This protein binds this small molecule.
Small molecule (SMILES): Cc1cc(CCCOc2c(C)cc(-c3noc(C(F)(F)F)n3)cc2C)on1

Sequence of chain 3.A:
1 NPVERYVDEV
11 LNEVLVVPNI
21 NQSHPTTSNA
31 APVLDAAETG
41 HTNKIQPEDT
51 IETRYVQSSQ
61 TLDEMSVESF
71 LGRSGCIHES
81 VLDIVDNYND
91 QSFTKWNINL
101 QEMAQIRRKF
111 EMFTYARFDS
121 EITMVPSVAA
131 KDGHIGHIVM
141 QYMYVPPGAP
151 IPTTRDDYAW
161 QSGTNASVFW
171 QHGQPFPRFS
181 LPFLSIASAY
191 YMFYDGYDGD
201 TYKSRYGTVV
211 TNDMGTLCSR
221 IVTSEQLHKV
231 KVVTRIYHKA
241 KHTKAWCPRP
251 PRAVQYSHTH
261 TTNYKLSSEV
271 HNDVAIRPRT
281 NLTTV

Sequence of chain 3.C:
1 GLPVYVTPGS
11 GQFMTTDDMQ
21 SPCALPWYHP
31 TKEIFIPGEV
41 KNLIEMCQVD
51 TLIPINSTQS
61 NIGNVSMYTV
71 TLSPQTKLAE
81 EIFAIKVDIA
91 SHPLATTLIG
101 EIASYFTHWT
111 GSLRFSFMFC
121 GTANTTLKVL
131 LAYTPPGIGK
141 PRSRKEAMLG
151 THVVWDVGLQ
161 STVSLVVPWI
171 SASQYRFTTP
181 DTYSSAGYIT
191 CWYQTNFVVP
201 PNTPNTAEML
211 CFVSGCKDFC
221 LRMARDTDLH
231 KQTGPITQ

Binding-site contacts:
Ligand atom CM4 contacts residue TYR142 of chain 3.A at 3.5 Å (hydrophobic).
Ligand atom N3A contacts residue LEU217 of chain 3.A at 3.6 Å.
Ligand atom C2A contacts residue PHE179 of chain 3.A at 3.5 Å (hydrophobic).
Ligand atom C5B contacts residue LEU181 of chain 3.A at 3.5 Å (hydrophobic).
Ligand atom C5B contacts residue TYR144 of chain 3.A at 3.7 Å (hydrophobic).
Ligand atom F3 contacts residue TYR144 of chain 3.A at 3.1 Å.
Ligand atom O1 contacts residue MET214 of chain 3.A at 3.3 Å.
Ligand atom C1C contacts residue MET214 of chain 3.A at 3.5 Å (hydrophobic).
Ligand atom C1B contacts residue LEU181 of chain 3.A at 3.8 Å (hydrophobic).
Ligand atom F2 contacts residue PHE179 of chain 3.A at 3.6 Å.
Ligand atom C4 contacts residue TYR190 of chain 3.A at 3.6 Å (hydrophobic).
Ligand atom F3 contacts residue TYR142 of chain 3.A at 2.6 Å.
Ligand atom CM3 contacts residue ASN212 of chain 3.A at 3.6 Å.
Ligand atom C1B contacts residue ILE98 of chain 3.A at 3.7 Å (hydrophobic).
Ligand atom C4B contacts residue LEU181 of chain 3.A at 3.8 Å (hydrophobic).
Ligand atom N1A contacts residue TYR144 of chain 3.A at 3.3 Å.
Ligand atom N3A contacts residue PHE179 of chain 3.A at 3.2 Å.
Ligand atom CM6 contacts residue MET214 of chain 3.A at 3.4 Å (hydrophobic).
Ligand atom F3 contacts residue MET143 of chain 3.A at 3.3 Å.
Ligand atom CM6 contacts residue LEU184 of chain 3.A at 3.4 Å (hydrophobic).
Ligand atom C3A contacts residue PHE179 of chain 3.A at 3.4 Å (hydrophobic).
Ligand atom CM3 contacts residue TYR190 of chain 3.A at 3.7 Å (hydrophobic).
Ligand atom C2A contacts residue TYR144 of chain 3.A at 3.6 Å (hydrophobic).
Ligand atom F1 contacts residue MET124 of chain 3.A at 3.5 Å.
Ligand atom F3 contacts residue ALA166 of chain 3.A at 3.2 Å.
Ligand atom O1B contacts residue ILE98 of chain 3.A at 3.1 Å.
Ligand atom F1 contacts residue TYR142 of chain 3.A at 3.3 Å.
Ligand atom F2 contacts residue VAL168 of chain 3.A at 2.9 Å.
Ligand atom N1A contacts residue PHE179 of chain 3.A at 3.6 Å.
Ligand atom C3A contacts residue TYR144 of chain 3.A at 3.7 Å (hydrophobic).
Ligand atom F2 contacts residue TYR142 of chain 3.A at 3.6 Å.
Ligand atom C4 contacts residue LEU100 of chain 3.A at 3.7 Å (hydrophobic).
Ligand atom O1 contacts residue LEU100 of chain 3.A at 3.7 Å.
Ligand atom CM2 contacts residue ILE122 of chain 3.A at 3.5 Å (hydrophobic).
Ligand atom C6B contacts residue LEU181 of chain 3.A at 3.5 Å (hydrophobic).
Ligand atom O1A contacts residue TYR144 of chain 3.A at 3.3 Å.
Ligand atom CM6 contacts residue TYR144 of chain 3.A at 3.6 Å (hydrophobic).
Ligand atom C3 contacts residue LEU100 of chain 3.A at 3.6 Å (hydrophobic).
Ligand atom F1 contacts residue LEU217 of chain 3.A at 3.3 Å.
Ligand atom N2 contacts residue LEU100 of chain 3.A at 3.8 Å.